Sequence of chain 1.A:
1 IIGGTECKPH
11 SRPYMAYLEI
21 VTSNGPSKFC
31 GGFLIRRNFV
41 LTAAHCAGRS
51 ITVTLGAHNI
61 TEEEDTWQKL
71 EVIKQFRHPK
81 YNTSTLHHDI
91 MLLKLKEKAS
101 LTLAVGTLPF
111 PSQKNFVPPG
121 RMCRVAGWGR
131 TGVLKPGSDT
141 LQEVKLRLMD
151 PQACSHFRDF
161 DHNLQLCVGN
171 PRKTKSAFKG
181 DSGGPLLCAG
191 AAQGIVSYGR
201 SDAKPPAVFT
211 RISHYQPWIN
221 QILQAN

Binding-site contacts:
Ligand atom C7 contacts residue THR140 of chain 1.A at 3.9 Å.
Ligand atom O5 contacts residue THR61 of chain 1.A at 3.0 Å (h-bond).
Ligand atom C7 contacts residue ASN59 of chain 1.A at 3.3 Å.
Ligand atom C2 contacts residue ASN59 of chain 1.A at 2.4 Å.
Ligand atom O5 contacts residue GLU62 of chain 1.A at 4.0 Å.
Ligand atom C6 contacts residue THR61 of chain 1.A at 3.6 Å.
Ligand atom C3 contacts residue ASN59 of chain 1.A at 3.8 Å.
Ligand atom C2 contacts residue ASP139 of chain 1.A at 4.3 Å.
Ligand atom C8 contacts residue GLU6 of chain 1.A at 4.3 Å.
Ligand atom C1 contacts residue GLU62 of chain 1.A at 4.3 Å.
Ligand atom O5 contacts residue ASN59 of chain 1.A at 2.4 Å (h-bond).
Ligand atom O7 contacts residue THR140 of chain 1.A at 3.9 Å.
Ligand atom O6 contacts residue THR61 of chain 1.A at 2.9 Å (h-bond).
Ligand atom C5 contacts residue THR61 of chain 1.A at 3.2 Å.
Ligand atom C1 contacts residue ASP139 of chain 1.A at 4.1 Å.
Ligand atom C1 contacts residue ASN59 of chain 1.A at 1.4 Å.
Ligand atom C6 contacts residue GLU62 of chain 1.A at 4.3 Å.
Ligand atom O6 contacts residue GLU62 of chain 1.A at 3.8 Å.
Ligand atom O7 contacts residue ASN59 of chain 1.A at 3.3 Å (h-bond).
Ligand atom C8 contacts residue ASN59 of chain 1.A at 4.5 Å.
Ligand atom N2 contacts residue ASN59 of chain 1.A at 2.9 Å (h-bond).
Ligand atom C5 contacts residue ASN59 of chain 1.A at 3.7 Å.
Ligand atom C3 contacts residue ASP139 of chain 1.A at 4.3 Å.
Ligand atom C4 contacts residue ASN59 of chain 1.A at 4.2 Å.
Ligand atom C1 contacts residue THR61 of chain 1.A at 3.4 Å.
Ligand atom C8 contacts residue THR140 of chain 1.A at 3.7 Å.
Ligand atom N2 contacts residue ASP139 of chain 1.A at 4.0 Å.

A small-molecule ligand and the protein it binds are described below.
Small molecule (SMILES): CC(=O)N[C@@H]1[C@@H](O)[C@H](O)[C@@H](CO)O[C@H]1O